Sequence of chain 1.D:
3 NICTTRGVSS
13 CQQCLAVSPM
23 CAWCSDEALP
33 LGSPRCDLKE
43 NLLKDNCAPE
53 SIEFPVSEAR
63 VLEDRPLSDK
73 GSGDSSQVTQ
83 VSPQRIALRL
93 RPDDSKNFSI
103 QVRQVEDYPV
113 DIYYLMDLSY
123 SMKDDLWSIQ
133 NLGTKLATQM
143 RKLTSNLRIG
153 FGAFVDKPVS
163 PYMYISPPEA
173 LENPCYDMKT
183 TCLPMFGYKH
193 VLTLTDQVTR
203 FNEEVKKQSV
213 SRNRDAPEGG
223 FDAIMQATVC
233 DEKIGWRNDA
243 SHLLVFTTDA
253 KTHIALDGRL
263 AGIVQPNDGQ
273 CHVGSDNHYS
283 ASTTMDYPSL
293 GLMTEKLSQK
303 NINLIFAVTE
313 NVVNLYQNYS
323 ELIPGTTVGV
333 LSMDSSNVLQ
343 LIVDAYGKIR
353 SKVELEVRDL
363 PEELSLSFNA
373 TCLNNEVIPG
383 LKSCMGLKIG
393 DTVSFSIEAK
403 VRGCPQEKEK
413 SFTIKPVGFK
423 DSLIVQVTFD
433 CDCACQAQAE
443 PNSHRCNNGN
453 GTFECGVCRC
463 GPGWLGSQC

Binding-site contacts:
Ligand atom C7 contacts residue ASN320 of chain 1.D at 3.1 Å.
Ligand atom C1 contacts residue ASN316 of chain 1.D at 4.1 Å.
Ligand atom C6 contacts residue ARG281 of chain 1.C at 3.7 Å.
Ligand atom O7 contacts residue ASN320 of chain 1.D at 3.2 Å (h-bond).
Ligand atom C7 contacts residue ASN316 of chain 1.D at 3.9 Å.
Ligand atom C8 contacts residue ASN320 of chain 1.D at 4.3 Å.
Ligand atom C3 contacts residue ASN320 of chain 1.D at 3.6 Å.
Ligand atom C1 contacts residue ASN320 of chain 1.D at 1.4 Å.
Ligand atom O5 contacts residue ASN320 of chain 1.D at 2.4 Å (h-bond).
Ligand atom O6 contacts residue ARG281 of chain 1.C at 3.1 Å.
Ligand atom N2 contacts residue ASN316 of chain 1.D at 3.9 Å.
Ligand atom O7 contacts residue MET285 of chain 1.C at 4.0 Å.
Ligand atom C8 contacts residue ASN316 of chain 1.D at 3.7 Å.
Ligand atom N2 contacts residue ASN320 of chain 1.D at 2.7 Å (h-bond).
Ligand atom C4 contacts residue ASN320 of chain 1.D at 4.2 Å.
Ligand atom C2 contacts residue ASN320 of chain 1.D at 2.2 Å.
Ligand atom O7 contacts residue TRP262 of chain 1.C at 4.3 Å.
Ligand atom C5 contacts residue ASN320 of chain 1.D at 3.6 Å.
Ligand atom C8 contacts residue TRP262 of chain 1.C at 4.3 Å (hydrophobic).
Ligand atom C8 contacts residue LEU317 of chain 1.D at 3.7 Å (hydrophobic).
Ligand atom C6 contacts residue ARG281 of chain 1.C at 4.2 Å.

Sequence of chain 1.C:
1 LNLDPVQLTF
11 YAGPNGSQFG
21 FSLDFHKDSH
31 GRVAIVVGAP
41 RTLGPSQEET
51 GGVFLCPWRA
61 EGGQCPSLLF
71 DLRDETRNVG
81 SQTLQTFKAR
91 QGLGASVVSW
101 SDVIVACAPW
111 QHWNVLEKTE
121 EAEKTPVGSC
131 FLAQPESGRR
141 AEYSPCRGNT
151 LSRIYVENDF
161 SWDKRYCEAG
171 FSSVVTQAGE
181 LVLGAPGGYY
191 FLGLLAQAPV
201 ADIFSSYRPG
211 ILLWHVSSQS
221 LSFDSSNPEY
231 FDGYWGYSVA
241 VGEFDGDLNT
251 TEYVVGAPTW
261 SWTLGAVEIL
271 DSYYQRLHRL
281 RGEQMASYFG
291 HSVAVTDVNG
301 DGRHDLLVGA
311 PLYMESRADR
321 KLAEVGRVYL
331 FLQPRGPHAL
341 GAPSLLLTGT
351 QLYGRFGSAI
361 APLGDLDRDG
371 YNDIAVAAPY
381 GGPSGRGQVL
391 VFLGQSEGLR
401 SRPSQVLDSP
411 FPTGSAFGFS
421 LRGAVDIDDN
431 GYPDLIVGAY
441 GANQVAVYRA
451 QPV

This small molecule binds to this protein.
Small molecule (SMILES): CC(=O)N[C@H]1[C@H](O[C@H]2[C@H](O)[C@@H](NC(C)=O)CO[C@@H]2CO)O[C@H](CO)[C@@H](O[C@@H]2O[C@H](CO)[C@@H](O)[C@H](O[C@H]3O[C@H](CO)[C@@H](O)[C@H](O)[C@@H]3O)[C@@H]2O)[C@@H]1O